Binding-site contacts:
Ligand atom N contacts residue MET96 of chain 1.G at 4.5 Å.
Ligand atom CA contacts residue MET96 of chain 1.G at 3.2 Å (hydrophobic).
Ligand atom O contacts residue LYS82 of chain 1.G at 2.8 Å (salt-bridge).
Ligand atom C contacts residue GLU258 of chain 1.G at 4.3 Å.
Ligand atom C contacts residue MET96 of chain 1.G at 3.9 Å (hydrophobic).
Ligand atom CA contacts residue MET96 of chain 1.G at 4.1 Å (hydrophobic).
Ligand atom O contacts residue LYS82 of chain 1.G at 2.7 Å (salt-bridge).
Ligand atom N contacts residue LYS82 of chain 1.G at 4.0 Å.
Ligand atom N contacts residue GLU258 of chain 1.G at 3.0 Å.
Ligand atom C contacts residue MET255 of chain 1.G at 4.5 Å (hydrophobic).
Ligand atom C contacts residue VAL78 of chain 1.G at 4.4 Å (hydrophobic).
Ligand atom CA contacts residue LYS82 of chain 1.G at 4.3 Å.
Ligand atom CB contacts residue VAL78 of chain 1.G at 4.4 Å (hydrophobic).
Ligand atom N contacts residue MET96 of chain 1.G at 3.5 Å.
Ligand atom CA contacts residue LYS82 of chain 1.G at 4.4 Å.
Ligand atom CA contacts residue LEU92 of chain 1.G at 4.2 Å (hydrophobic).
Ligand atom CB contacts residue LEU92 of chain 1.G at 3.6 Å (hydrophobic).
Ligand atom CB contacts residue LEU92 of chain 1.G at 4.3 Å (hydrophobic).
Ligand atom N contacts residue MET255 of chain 1.G at 4.2 Å.
Ligand atom CA contacts residue MET96 of chain 1.G at 4.1 Å (hydrophobic).
Ligand atom O contacts residue VAL78 of chain 1.G at 4.1 Å.
Ligand atom CB contacts residue MET255 of chain 1.G at 3.4 Å (hydrophobic).
Ligand atom N contacts residue GLU258 of chain 1.G at 3.9 Å.
Ligand atom C contacts residue LYS82 of chain 1.G at 3.7 Å.
Ligand atom CB contacts residue MET96 of chain 1.G at 3.3 Å (hydrophobic).
Ligand atom N contacts residue MET96 of chain 1.G at 3.0 Å.
Ligand atom CA contacts residue GLU258 of chain 1.G at 3.6 Å.
Ligand atom N contacts residue LEU92 of chain 1.G at 4.1 Å.
Ligand atom C contacts residue MET96 of chain 1.G at 4.4 Å (hydrophobic).
Ligand atom CA contacts residue MET255 of chain 1.G at 4.5 Å (hydrophobic).
Ligand atom CB contacts residue MET96 of chain 1.G at 3.2 Å (hydrophobic).
Ligand atom O contacts residue MET96 of chain 1.G at 4.2 Å.
Ligand atom CB contacts residue GLU258 of chain 1.G at 3.1 Å.
Ligand atom C contacts residue LYS82 of chain 1.G at 3.5 Å.

A protein and the small-molecule ligand that binds it are described below.
Small molecule (SMILES): C[C@H](N)C(=O)N[C@@H](C)C(=O)N[C@@H](C)C(=O)N[C@@H](C)C(=O)N[C@@H](C)C(=O)N[C@@H](C)C(=O)N[C@@H](C)C(=O)N[C@@H](C)C(=O)N[C@@H](C)C=O

Sequence of chain 1.G:
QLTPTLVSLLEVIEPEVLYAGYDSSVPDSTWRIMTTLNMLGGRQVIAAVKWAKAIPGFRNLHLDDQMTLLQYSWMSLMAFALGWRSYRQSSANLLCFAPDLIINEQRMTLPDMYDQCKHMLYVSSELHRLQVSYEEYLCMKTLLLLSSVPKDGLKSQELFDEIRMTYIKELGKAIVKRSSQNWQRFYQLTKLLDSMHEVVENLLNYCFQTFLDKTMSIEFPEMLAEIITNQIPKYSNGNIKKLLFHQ